Sequence of chain 3.H:
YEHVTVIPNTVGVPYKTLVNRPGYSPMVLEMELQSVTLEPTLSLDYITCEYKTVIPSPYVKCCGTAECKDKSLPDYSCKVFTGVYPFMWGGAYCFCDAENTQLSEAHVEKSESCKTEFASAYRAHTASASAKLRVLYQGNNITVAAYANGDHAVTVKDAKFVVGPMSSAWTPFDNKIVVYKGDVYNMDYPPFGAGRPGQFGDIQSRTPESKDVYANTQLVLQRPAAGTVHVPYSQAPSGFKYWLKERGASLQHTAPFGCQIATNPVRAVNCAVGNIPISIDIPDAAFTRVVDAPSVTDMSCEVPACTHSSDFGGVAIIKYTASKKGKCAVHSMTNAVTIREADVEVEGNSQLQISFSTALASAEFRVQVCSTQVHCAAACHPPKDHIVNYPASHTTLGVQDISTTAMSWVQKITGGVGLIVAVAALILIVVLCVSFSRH

The small molecule below binds the protein below.
Small molecule (SMILES): CC(=O)N[C@@H]1[C@@H](O)[C@H](O)[C@@H](CO)O[C@H]1O

Sequence of chain 3.B:
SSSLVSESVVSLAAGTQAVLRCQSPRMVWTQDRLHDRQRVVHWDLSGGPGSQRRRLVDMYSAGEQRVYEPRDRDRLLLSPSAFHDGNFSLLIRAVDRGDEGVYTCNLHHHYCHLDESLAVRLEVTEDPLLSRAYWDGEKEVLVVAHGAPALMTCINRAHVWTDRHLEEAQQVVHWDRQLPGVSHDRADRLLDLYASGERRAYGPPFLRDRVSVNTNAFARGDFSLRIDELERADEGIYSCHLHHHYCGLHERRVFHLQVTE

Binding-site contacts:
Ligand atom C3 contacts residue ASN259 of chain 3.I at 3.8 Å.
Ligand atom O5 contacts residue ASN259 of chain 3.I at 2.3 Å (h-bond).
Ligand atom O7 contacts residue LYS181 of chain 3.H at 4.1 Å.
Ligand atom C4 contacts residue ASN259 of chain 3.I at 4.1 Å.
Ligand atom C7 contacts residue ASN259 of chain 3.I at 3.1 Å.
Ligand atom O7 contacts residue ASN259 of chain 3.I at 2.8 Å (h-bond).
Ligand atom O6 contacts residue LYS115 of chain 3.H at 3.7 Å.
Ligand atom C6 contacts residue LYS115 of chain 3.H at 4.3 Å.
Ligand atom C8 contacts residue ASN259 of chain 3.I at 4.4 Å.
Ligand atom C2 contacts residue ASN259 of chain 3.I at 2.4 Å.
Ligand atom C4 contacts residue LYS115 of chain 3.H at 4.5 Å.
Ligand atom N2 contacts residue ASN259 of chain 3.I at 3.0 Å (h-bond).
Ligand atom O6 contacts residue THR116 of chain 3.H at 3.5 Å.
Ligand atom C8 contacts residue GLU198 of chain 3.B at 4.1 Å.
Ligand atom C5 contacts residue ASN259 of chain 3.I at 3.6 Å.
Ligand atom C1 contacts residue ASN259 of chain 3.I at 1.4 Å.
Ligand atom O6 contacts residue ASN259 of chain 3.I at 4.5 Å.
Ligand atom O5 contacts residue THR116 of chain 3.H at 4.3 Å.

Sequence of chain 3.I:
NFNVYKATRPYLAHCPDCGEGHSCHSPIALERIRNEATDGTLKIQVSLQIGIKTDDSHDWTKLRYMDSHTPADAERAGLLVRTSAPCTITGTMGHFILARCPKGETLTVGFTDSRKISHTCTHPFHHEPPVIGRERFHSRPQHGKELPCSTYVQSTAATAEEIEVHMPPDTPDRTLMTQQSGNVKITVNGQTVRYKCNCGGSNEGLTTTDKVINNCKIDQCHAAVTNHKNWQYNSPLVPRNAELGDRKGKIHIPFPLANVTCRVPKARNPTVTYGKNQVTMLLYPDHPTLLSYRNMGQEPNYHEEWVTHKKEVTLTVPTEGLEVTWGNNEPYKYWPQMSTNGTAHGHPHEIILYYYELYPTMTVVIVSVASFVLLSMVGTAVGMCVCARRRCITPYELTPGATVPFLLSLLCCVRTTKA